A protein and the small-molecule ligand that binds it are described below.
Small molecule (SMILES): CC(=O)O[C@H]1C[C@@]2(C)[C@@H](C[C@@H](O)[C@H]3[C@@]4(C)CC[C@@H](O)[C@@H](C)[C@@H]4CC[C@@]32C)/C1=C(\CCC=C(C)C)C(=O)O

Sequence of chain 1.W:
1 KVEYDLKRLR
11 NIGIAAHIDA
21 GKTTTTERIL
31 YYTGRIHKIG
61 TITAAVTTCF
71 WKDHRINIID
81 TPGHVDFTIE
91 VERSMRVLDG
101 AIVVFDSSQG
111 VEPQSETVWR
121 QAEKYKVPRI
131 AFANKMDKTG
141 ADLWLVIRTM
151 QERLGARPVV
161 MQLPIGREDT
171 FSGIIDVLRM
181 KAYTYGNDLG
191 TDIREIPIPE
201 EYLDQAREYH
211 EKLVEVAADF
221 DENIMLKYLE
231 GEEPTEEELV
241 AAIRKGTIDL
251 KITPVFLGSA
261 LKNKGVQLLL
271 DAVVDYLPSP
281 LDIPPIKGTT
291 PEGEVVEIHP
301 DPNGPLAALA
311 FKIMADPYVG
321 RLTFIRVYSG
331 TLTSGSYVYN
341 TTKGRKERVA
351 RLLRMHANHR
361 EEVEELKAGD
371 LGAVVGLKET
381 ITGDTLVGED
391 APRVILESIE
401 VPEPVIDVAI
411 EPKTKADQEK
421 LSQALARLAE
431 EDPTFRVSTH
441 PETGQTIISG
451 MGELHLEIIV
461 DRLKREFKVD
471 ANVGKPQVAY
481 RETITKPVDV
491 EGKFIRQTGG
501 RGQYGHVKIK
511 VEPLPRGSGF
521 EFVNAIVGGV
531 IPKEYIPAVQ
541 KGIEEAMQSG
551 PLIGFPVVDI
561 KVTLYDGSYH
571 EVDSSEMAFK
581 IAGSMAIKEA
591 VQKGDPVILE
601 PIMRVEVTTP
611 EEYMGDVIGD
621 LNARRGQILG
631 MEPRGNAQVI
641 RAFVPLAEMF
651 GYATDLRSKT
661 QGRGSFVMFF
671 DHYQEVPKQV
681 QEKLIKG

Binding-site contacts:
Ligand atom C3 contacts residue ILE459 of chain 1.W at 3.7 Å (hydrophobic).
Ligand atom C21 contacts residue THR81 of chain 1.W at 4.4 Å.
Ligand atom C25 contacts residue VAL85 of chain 1.W at 4.0 Å (hydrophobic).
Ligand atom O1 contacts residue ILE458 of chain 1.W at 3.3 Å.
Ligand atom C29 contacts residue THR81 of chain 1.W at 3.9 Å.
Ligand atom O5 contacts residue PRO82 of chain 1.W at 4.1 Å.
Ligand atom O3 contacts residue THR23 of chain 1.W at 4.0 Å.
Ligand atom C11 contacts residue ILE458 of chain 1.W at 4.5 Å (hydrophobic).
Ligand atom C2 contacts residue ASP432 of chain 1.W at 3.9 Å.
Ligand atom C28 contacts residue ASP19 of chain 1.W at 4.0 Å.
Ligand atom O6 contacts residue ILE458 of chain 1.W at 2.6 Å.
Ligand atom C2 contacts residue ILE459 of chain 1.W at 3.5 Å (hydrophobic).
Ligand atom O6 contacts residue ARG462 of chain 1.W at 4.0 Å.
Ligand atom C24 contacts residue VAL85 of chain 1.W at 3.5 Å (hydrophobic).
Ligand atom C2 contacts residue ILE458 of chain 1.W at 4.2 Å (hydrophobic).
Ligand atom O5 contacts residue THR81 of chain 1.W at 3.4 Å (h-bond).
Ligand atom O4 contacts residue THR23 of chain 1.W at 4.4 Å.
Ligand atom O6 contacts residue ILE459 of chain 1.W at 3.9 Å.
Ligand atom C3 contacts residue ILE458 of chain 1.W at 3.9 Å (hydrophobic).
Ligand atom C27 contacts residue LEU454 of chain 1.W at 3.4 Å (hydrophobic).
Ligand atom O3 contacts residue THR81 of chain 1.W at 4.1 Å.
Ligand atom C12 contacts residue PHE87 of chain 1.W at 3.1 Å (hydrophobic).
Ligand atom O5 contacts residue VAL85 of chain 1.W at 4.0 Å.
Ligand atom O4 contacts residue THR81 of chain 1.W at 3.2 Å.
Ligand atom C9 contacts residue PHE87 of chain 1.W at 4.5 Å (hydrophobic).
Ligand atom O5 contacts residue LYS22 of chain 1.W at 3.5 Å (salt-bridge).
Ligand atom C26 contacts residue VAL85 of chain 1.W at 3.5 Å (hydrophobic).
Ligand atom C20 contacts residue ILE458 of chain 1.W at 4.2 Å (hydrophobic).
Ligand atom C18 contacts residue ARG462 of chain 1.W at 4.0 Å.
Ligand atom O1 contacts residue PHE87 of chain 1.W at 4.1 Å.
Ligand atom C1 contacts residue ILE458 of chain 1.W at 4.0 Å (hydrophobic).
Ligand atom C27 contacts residue VAL85 of chain 1.W at 4.1 Å (hydrophobic).
Ligand atom C28 contacts residue VAL85 of chain 1.W at 3.5 Å (hydrophobic).
Ligand atom C11 contacts residue PHE87 of chain 1.W at 3.3 Å (hydrophobic).